Binding-site contacts:
Ligand atom C6 contacts residue PHE1103 of chain 1.A at 3.6 Å (hydrophobic).
Ligand atom O4 contacts residue HIS1101 of chain 1.A at 3.4 Å.
Ligand atom C3 contacts residue THR1100 of chain 1.A at 3.7 Å.
Ligand atom C6 contacts residue HIS1101 of chain 1.A at 4.4 Å.
Ligand atom C8 contacts residue HIS1101 of chain 1.A at 3.6 Å.
Ligand atom C8 contacts residue ASN1098 of chain 1.A at 3.6 Å.
Ligand atom C4 contacts residue HIS1101 of chain 1.A at 3.9 Å.
Ligand atom C5 contacts residue PHE1103 of chain 1.A at 4.0 Å (hydrophobic).
Ligand atom C1 contacts residue ASN1098 of chain 1.A at 1.4 Å.
Ligand atom C1 contacts residue HIS1101 of chain 1.A at 4.2 Å.
Ligand atom C8 contacts residue THR1100 of chain 1.A at 4.3 Å.
Ligand atom O7 contacts residue HIS1101 of chain 1.A at 3.9 Å.
Ligand atom C3 contacts residue ASN1098 of chain 1.A at 3.8 Å.
Ligand atom N2 contacts residue THR1100 of chain 1.A at 3.5 Å (h-bond).
Ligand atom N2 contacts residue HIS1101 of chain 1.A at 4.2 Å.
Ligand atom O5 contacts residue PHE1103 of chain 1.A at 4.0 Å.
Ligand atom C2 contacts residue THR1100 of chain 1.A at 3.8 Å.
Ligand atom C1 contacts residue THR1100 of chain 1.A at 3.5 Å.
Ligand atom C7 contacts residue ASN1098 of chain 1.A at 3.1 Å.
Ligand atom O5 contacts residue ASN1098 of chain 1.A at 2.4 Å (h-bond).
Ligand atom C5 contacts residue HIS1101 of chain 1.A at 3.5 Å.
Ligand atom O7 contacts residue ASN1098 of chain 1.A at 2.9 Å (h-bond).
Ligand atom C5 contacts residue ASN1098 of chain 1.A at 3.6 Å.
Ligand atom C2 contacts residue ASN1098 of chain 1.A at 2.5 Å.
Ligand atom O5 contacts residue THR1100 of chain 1.A at 4.5 Å.
Ligand atom C4 contacts residue ASN1098 of chain 1.A at 4.2 Å.
Ligand atom C7 contacts residue HIS1101 of chain 1.A at 3.7 Å.
Ligand atom C5 contacts residue THR1100 of chain 1.A at 4.4 Å.
Ligand atom C3 contacts residue HIS1101 of chain 1.A at 4.0 Å.
Ligand atom N2 contacts residue ASN1098 of chain 1.A at 2.9 Å (h-bond).
Ligand atom O5 contacts residue HIS1101 of chain 1.A at 4.2 Å.

Sequence of chain 1.A:
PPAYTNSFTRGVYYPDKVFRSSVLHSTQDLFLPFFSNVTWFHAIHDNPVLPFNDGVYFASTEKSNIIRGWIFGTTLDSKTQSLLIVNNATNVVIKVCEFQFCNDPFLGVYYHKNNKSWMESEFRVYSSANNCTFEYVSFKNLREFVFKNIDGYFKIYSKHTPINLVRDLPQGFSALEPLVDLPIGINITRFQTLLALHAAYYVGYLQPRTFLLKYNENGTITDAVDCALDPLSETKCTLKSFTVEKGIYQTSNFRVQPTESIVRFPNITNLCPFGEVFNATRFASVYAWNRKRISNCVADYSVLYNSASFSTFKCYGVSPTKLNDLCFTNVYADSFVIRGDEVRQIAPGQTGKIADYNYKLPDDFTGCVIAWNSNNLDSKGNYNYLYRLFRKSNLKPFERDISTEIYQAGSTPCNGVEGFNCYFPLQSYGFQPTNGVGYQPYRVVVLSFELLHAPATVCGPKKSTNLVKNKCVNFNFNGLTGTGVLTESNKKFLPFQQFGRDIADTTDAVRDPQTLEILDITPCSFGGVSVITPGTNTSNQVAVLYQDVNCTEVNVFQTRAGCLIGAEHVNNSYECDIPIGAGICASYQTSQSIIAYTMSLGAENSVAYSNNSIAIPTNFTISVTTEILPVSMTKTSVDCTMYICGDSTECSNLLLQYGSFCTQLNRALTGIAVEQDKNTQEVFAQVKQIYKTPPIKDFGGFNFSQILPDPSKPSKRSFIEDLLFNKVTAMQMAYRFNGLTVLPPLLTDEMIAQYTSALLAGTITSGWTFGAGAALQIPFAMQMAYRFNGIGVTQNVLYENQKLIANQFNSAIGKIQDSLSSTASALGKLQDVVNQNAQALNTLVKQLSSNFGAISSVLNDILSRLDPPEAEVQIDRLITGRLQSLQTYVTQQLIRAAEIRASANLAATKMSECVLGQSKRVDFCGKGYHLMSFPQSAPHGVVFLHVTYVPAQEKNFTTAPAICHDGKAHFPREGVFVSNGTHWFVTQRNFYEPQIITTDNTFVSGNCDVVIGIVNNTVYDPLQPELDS

A protein and the small-molecule ligand that binds it are described below.
Small molecule (SMILES): CC(=O)N[C@H]1[C@H](O[C@H]2[C@H](O)[C@@H](NC(C)=O)CO[C@@H]2CO)O[C@H](CO)[C@@H](O)[C@@H]1O